This small molecule binds to this protein.
Small molecule (SMILES): CC(=O)N[C@@H]1[C@@H](O)[C@H](O)[C@@H](CO)O[C@H]1O

Sequence of chain 1.A:
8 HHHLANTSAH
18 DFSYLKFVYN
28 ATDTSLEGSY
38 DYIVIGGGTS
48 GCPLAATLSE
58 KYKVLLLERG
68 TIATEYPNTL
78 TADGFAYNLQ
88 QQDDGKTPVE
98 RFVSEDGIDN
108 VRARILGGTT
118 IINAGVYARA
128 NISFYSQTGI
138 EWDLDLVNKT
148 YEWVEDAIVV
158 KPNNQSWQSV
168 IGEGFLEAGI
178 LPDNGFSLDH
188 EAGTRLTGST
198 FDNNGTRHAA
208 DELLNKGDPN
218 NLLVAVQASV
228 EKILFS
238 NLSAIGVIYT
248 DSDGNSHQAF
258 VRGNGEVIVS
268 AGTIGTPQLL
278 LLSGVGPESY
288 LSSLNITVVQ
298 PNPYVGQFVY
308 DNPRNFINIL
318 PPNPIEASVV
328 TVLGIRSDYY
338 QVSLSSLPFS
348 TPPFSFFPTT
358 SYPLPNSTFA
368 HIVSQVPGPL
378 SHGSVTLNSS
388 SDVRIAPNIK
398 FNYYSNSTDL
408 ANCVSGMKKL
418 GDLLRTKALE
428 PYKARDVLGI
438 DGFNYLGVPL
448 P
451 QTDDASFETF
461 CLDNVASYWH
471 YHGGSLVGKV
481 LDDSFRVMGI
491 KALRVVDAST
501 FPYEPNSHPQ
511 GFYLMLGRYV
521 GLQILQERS

Binding-site contacts:
Ligand atom C7 contacts residue SER334 of chain 1.A at 3.8 Å.
Ligand atom O6 contacts residue GLN134 of chain 1.A at 2.8 Å (h-bond).
Ligand atom O7 contacts residue ASN128 of chain 1.A at 3.6 Å.
Ligand atom C1 contacts residue SER130 of chain 1.A at 4.0 Å.
Ligand atom N2 contacts residue SER334 of chain 1.A at 3.8 Å.
Ligand atom C1 contacts residue ASN128 of chain 1.A at 1.5 Å.
Ligand atom C8 contacts residue SER334 of chain 1.A at 3.9 Å.
Ligand atom O7 contacts residue TYR337 of chain 1.A at 3.5 Å (h-bond).
Ligand atom C8 contacts residue ARG333 of chain 1.A at 4.2 Å.
Ligand atom C2 contacts residue SER334 of chain 1.A at 4.3 Å.
Ligand atom C7 contacts residue ASN128 of chain 1.A at 3.6 Å.
Ligand atom C3 contacts residue SER334 of chain 1.A at 3.8 Å.
Ligand atom C5 contacts residue SER130 of chain 1.A at 3.8 Å.
Ligand atom C8 contacts residue HIS187 of chain 1.A at 3.8 Å.
Ligand atom O6 contacts residue SER130 of chain 1.A at 3.6 Å.
Ligand atom C8 contacts residue ILE332 of chain 1.A at 3.8 Å (hydrophobic).
Ligand atom O7 contacts residue ARG333 of chain 1.A at 4.1 Å.
Ligand atom O3 contacts residue SER334 of chain 1.A at 2.6 Å (h-bond).
Ligand atom O7 contacts residue HIS187 of chain 1.A at 2.8 Å (h-bond).
Ligand atom C8 contacts residue ALA189 of chain 1.A at 3.7 Å (hydrophobic).
Ligand atom C7 contacts residue HIS187 of chain 1.A at 3.4 Å.
Ligand atom O7 contacts residue SER334 of chain 1.A at 4.0 Å.
Ligand atom C4 contacts residue ASN128 of chain 1.A at 4.3 Å.
Ligand atom O6 contacts residue PHE131 of chain 1.A at 4.4 Å.
Ligand atom C5 contacts residue ASN128 of chain 1.A at 3.6 Å.
Ligand atom C6 contacts residue GLN134 of chain 1.A at 3.3 Å.
Ligand atom O5 contacts residue ASN128 of chain 1.A at 2.3 Å (h-bond).
Ligand atom C8 contacts residue GLU188 of chain 1.A at 4.3 Å.
Ligand atom C2 contacts residue ASN128 of chain 1.A at 2.4 Å.
Ligand atom O5 contacts residue SER130 of chain 1.A at 3.7 Å.
Ligand atom C3 contacts residue ASN128 of chain 1.A at 3.8 Å.
Ligand atom O7 contacts residue ILE332 of chain 1.A at 4.5 Å.
Ligand atom N2 contacts residue HIS187 of chain 1.A at 4.3 Å.
Ligand atom N2 contacts residue ASN128 of chain 1.A at 3.0 Å (h-bond).